Sequence of chain 2.A:
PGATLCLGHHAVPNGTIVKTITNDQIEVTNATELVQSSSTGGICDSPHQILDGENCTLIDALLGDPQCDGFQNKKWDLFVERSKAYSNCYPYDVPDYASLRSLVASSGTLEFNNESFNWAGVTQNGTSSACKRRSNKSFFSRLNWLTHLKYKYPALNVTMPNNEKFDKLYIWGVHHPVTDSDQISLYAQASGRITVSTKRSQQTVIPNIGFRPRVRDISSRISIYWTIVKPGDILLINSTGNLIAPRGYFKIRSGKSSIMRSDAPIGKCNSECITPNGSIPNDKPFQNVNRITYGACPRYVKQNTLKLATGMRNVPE

Binding-site contacts:
Ligand atom C1 contacts residue ASN127 of chain 2.A at 1.4 Å.
Ligand atom C4 contacts residue ASN127 of chain 2.A at 4.2 Å.
Ligand atom O7 contacts residue ASN127 of chain 2.A at 3.3 Å (h-bond).
Ligand atom C7 contacts residue ASN127 of chain 2.A at 3.5 Å.
Ligand atom C2 contacts residue ASN127 of chain 2.A at 2.5 Å.
Ligand atom C8 contacts residue GLN126 of chain 2.A at 3.8 Å.
Ligand atom C7 contacts residue GLN126 of chain 2.A at 4.1 Å.
Ligand atom C5 contacts residue ASN127 of chain 2.A at 3.6 Å.
Ligand atom O5 contacts residue ASN127 of chain 2.A at 2.2 Å (h-bond).
Ligand atom N2 contacts residue ASN127 of chain 2.A at 3.1 Å (h-bond).
Ligand atom C3 contacts residue ASN127 of chain 2.A at 3.8 Å.

The small molecule below binds the protein below.
Small molecule (SMILES): CC(=O)N[C@@H]1[C@@H](O)[C@H](O)[C@@H](CO)O[C@H]1O